A small-molecule ligand and the protein it binds are described below.
Small molecule (SMILES): CCCC(N)=O

Sequence of chain 2.B:
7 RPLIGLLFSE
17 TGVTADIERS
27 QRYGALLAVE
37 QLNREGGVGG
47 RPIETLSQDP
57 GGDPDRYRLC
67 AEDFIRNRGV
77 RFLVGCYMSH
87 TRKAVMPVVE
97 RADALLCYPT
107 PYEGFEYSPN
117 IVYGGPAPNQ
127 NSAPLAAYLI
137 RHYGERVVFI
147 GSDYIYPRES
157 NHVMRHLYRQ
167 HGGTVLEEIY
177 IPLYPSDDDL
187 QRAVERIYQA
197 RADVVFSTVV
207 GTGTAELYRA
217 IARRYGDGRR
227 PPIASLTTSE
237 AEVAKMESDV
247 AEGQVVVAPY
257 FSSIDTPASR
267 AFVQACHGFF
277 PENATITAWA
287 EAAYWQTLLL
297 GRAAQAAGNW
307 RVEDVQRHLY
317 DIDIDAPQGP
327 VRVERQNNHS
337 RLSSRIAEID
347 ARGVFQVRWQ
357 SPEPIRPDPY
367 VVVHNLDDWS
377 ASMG

Binding-site contacts:
Ligand atom C3 contacts residue VAL206 of chain 2.B at 4.5 Å (hydrophobic).
Ligand atom C2 contacts residue TYR83 of chain 2.B at 3.7 Å (hydrophobic).
Ligand atom C2 contacts residue TYR152 of chain 2.B at 3.8 Å (hydrophobic).
Ligand atom CA contacts residue SER85 of chain 2.B at 3.8 Å.
Ligand atom NA contacts residue MET84 of chain 2.B at 4.4 Å.
Ligand atom CA contacts residue TYR83 of chain 2.B at 3.6 Å (hydrophobic).
Ligand atom NA contacts residue TYR152 of chain 2.B at 4.1 Å.
Ligand atom OA contacts residue TYR83 of chain 2.B at 3.7 Å.
Ligand atom C1 contacts residue TYR83 of chain 2.B at 4.2 Å (hydrophobic).
Ligand atom CA contacts residue TYR150 of chain 2.B at 3.6 Å (hydrophobic).
Ligand atom NA contacts residue TYR108 of chain 2.B at 3.5 Å.
Ligand atom C1 contacts residue PRO107 of chain 2.B at 3.2 Å (hydrophobic).
Ligand atom NA contacts residue GLU109 of chain 2.B at 4.3 Å.
Ligand atom OA contacts residue TYR150 of chain 2.B at 2.7 Å (h-bond).
Ligand atom C2 contacts residue TYR150 of chain 2.B at 3.4 Å (hydrophobic).
Ligand atom C1 contacts residue TYR152 of chain 2.B at 3.8 Å (hydrophobic).
Ligand atom CA contacts residue THR106 of chain 2.B at 4.4 Å.
Ligand atom C3 contacts residue TYR152 of chain 2.B at 4.0 Å (hydrophobic).
Ligand atom CA contacts residue PRO107 of chain 2.B at 3.6 Å (hydrophobic).
Ligand atom C3 contacts residue THR233 of chain 2.B at 3.8 Å.
Ligand atom NA contacts residue TYR83 of chain 2.B at 3.4 Å (h-bond).
Ligand atom C1 contacts residue TYR150 of chain 2.B at 4.0 Å (hydrophobic).
Ligand atom CA contacts residue TYR152 of chain 2.B at 3.6 Å (hydrophobic).
Ligand atom NA contacts residue TYR104 of chain 2.B at 2.9 Å (h-bond).
Ligand atom OA contacts residue SER85 of chain 2.B at 3.1 Å (h-bond).
Ligand atom NA contacts residue THR106 of chain 2.B at 4.0 Å.
Ligand atom C2 contacts residue VAL206 of chain 2.B at 4.4 Å (hydrophobic).
Ligand atom C3 contacts residue PRO107 of chain 2.B at 3.9 Å (hydrophobic).
Ligand atom CA contacts residue MET84 of chain 2.B at 4.0 Å (hydrophobic).
Ligand atom C1 contacts residue THR106 of chain 2.B at 4.1 Å.
Ligand atom OA contacts residue TYR152 of chain 2.B at 3.4 Å.
Ligand atom CA contacts residue TYR104 of chain 2.B at 4.0 Å (hydrophobic).
Ligand atom NA contacts residue PRO107 of chain 2.B at 2.9 Å (h-bond).
Ligand atom NA contacts residue SER85 of chain 2.B at 3.0 Å (h-bond).
Ligand atom OA contacts residue MET84 of chain 2.B at 3.2 Å.
Ligand atom C3 contacts residue TYR83 of chain 2.B at 3.3 Å (hydrophobic).